Binding-site contacts:
Ligand atom C11 contacts residue VAL92 of chain 1.A at 3.9 Å (hydrophobic).
Ligand atom N1 contacts residue ASP91 of chain 1.A at 3.0 Å (salt-bridge).
Ligand atom O3 contacts residue TRP245 of chain 1.A at 4.0 Å.
Ligand atom C1 contacts residue ASP91 of chain 1.A at 3.5 Å.
Ligand atom C5 contacts residue ASN271 of chain 1.A at 3.1 Å.
Ligand atom C12 contacts residue VAL92 of chain 1.A at 4.1 Å (hydrophobic).
Ligand atom C3 contacts residue ASP91 of chain 1.A at 2.9 Å.
Ligand atom C1 contacts residue PHE248 of chain 1.A at 3.6 Å (hydrophobic).
Ligand atom C9 contacts residue VAL95 of chain 1.A at 4.1 Å (hydrophobic).
Ligand atom C4 contacts residue ASN271 of chain 1.A at 3.4 Å.
Ligand atom C13 contacts residue PHE248 of chain 1.A at 3.8 Å (hydrophobic).
Ligand atom C2 contacts residue ASN252 of chain 1.A at 3.9 Å.
Ligand atom O1 contacts residue VAL92 of chain 1.A at 3.7 Å.
Ligand atom O1 contacts residue SER181 of chain 1.A at 3.4 Å (h-bond).
Ligand atom C11 contacts residue PHE249 of chain 1.A at 3.5 Å (hydrophobic).
Ligand atom C1 contacts residue ASN271 of chain 1.A at 3.7 Å.
Ligand atom C2 contacts residue SER181 of chain 1.A at 3.2 Å.
Ligand atom C8 contacts residue PHE248 of chain 1.A at 3.8 Å (hydrophobic).
Ligand atom C4 contacts residue TYR275 of chain 1.A at 4.1 Å (hydrophobic).
Ligand atom C5 contacts residue ASP91 of chain 1.A at 3.8 Å.
Ligand atom C5 contacts residue TRP87 of chain 1.A at 3.9 Å (hydrophobic).
Ligand atom C7 contacts residue ASP91 of chain 1.A at 3.3 Å.
Ligand atom C5 contacts residue TYR275 of chain 1.A at 3.3 Å (hydrophobic).
Ligand atom C12 contacts residue PHE249 of chain 1.A at 3.8 Å (hydrophobic).
Ligand atom N1 contacts residue TYR275 of chain 1.A at 4.1 Å.
Ligand atom N1 contacts residue ASN271 of chain 1.A at 2.7 Å (h-bond).
Ligand atom O3 contacts residue ASP91 of chain 1.A at 2.9 Å (salt-bridge).
Ligand atom C10 contacts residue PHE249 of chain 1.A at 3.4 Å (hydrophobic).
Ligand atom C4 contacts residue ASP91 of chain 1.A at 3.5 Å.
Ligand atom O2 contacts residue ASN252 of chain 1.A at 3.2 Å (h-bond).
Ligand atom O3 contacts residue ASN271 of chain 1.A at 3.1 Å (h-bond).
Ligand atom C7 contacts residue PHE171 of chain 1.A at 4.1 Å (hydrophobic).
Ligand atom C9 contacts residue PHE249 of chain 1.A at 4.0 Å (hydrophobic).
Ligand atom C6 contacts residue PHE171 of chain 1.A at 3.9 Å (hydrophobic).
Ligand atom C10 contacts residue VAL92 of chain 1.A at 3.9 Å (hydrophobic).
Ligand atom O1 contacts residue PHE249 of chain 1.A at 3.6 Å.
Ligand atom C6 contacts residue ASN271 of chain 1.A at 3.9 Å.
Ligand atom C9 contacts residue VAL92 of chain 1.A at 4.1 Å (hydrophobic).
Ligand atom O1 contacts residue SER185 of chain 1.A at 3.6 Å.
Ligand atom C3 contacts residue ASN271 of chain 1.A at 3.8 Å.

The protein below binds the small molecule below.
Small molecule (SMILES): CC(C)(C)NC[C@H](O)c1ccc(O)c(CO)c1

Sequence of chain 1.A:
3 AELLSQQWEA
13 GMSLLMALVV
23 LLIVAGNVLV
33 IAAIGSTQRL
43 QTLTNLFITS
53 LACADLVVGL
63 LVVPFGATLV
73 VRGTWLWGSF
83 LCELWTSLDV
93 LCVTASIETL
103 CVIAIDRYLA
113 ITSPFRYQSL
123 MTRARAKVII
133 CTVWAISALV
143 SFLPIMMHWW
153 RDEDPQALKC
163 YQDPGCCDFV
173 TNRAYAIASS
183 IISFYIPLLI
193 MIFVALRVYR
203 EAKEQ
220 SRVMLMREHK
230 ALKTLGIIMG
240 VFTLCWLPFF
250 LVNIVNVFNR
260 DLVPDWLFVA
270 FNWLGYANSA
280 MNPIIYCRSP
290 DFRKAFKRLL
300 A